Binding-site contacts:
Ligand atom C26 contacts residue LEU1245 of chain 1.A at 3.1 Å (hydrophobic).
Ligand atom C26 contacts residue LEU1248 of chain 1.A at 4.2 Å (hydrophobic).
Ligand atom C10 contacts residue TRP1159 of chain 1.A at 4.2 Å (hydrophobic).
Ligand atom C6 contacts residue TRP1159 of chain 1.A at 4.2 Å (hydrophobic).
Ligand atom C8 contacts residue LEU1158 of chain 1.A at 4.5 Å (hydrophobic).
Ligand atom C23 contacts residue LEU1248 of chain 1.A at 4.2 Å (hydrophobic).
Ligand atom C12 contacts residue TRP1159 of chain 1.A at 3.4 Å (hydrophobic).
Ligand atom C24 contacts residue LEU1248 of chain 1.A at 3.7 Å (hydrophobic).
Ligand atom C16 contacts residue LEU1158 of chain 1.A at 4.2 Å (hydrophobic).
Ligand atom C26 contacts residue PHE1155 of chain 1.A at 4.2 Å (hydrophobic).
Ligand atom C25 contacts residue LEU1248 of chain 1.A at 4.0 Å (hydrophobic).
Ligand atom C9 contacts residue TRP1159 of chain 1.A at 3.7 Å (hydrophobic).
Ligand atom C1 contacts residue TRP1159 of chain 1.A at 3.4 Å (hydrophobic).
Ligand atom C27 contacts residue LEU1248 of chain 1.A at 3.5 Å (hydrophobic).
Ligand atom C7 contacts residue LEU1158 of chain 1.A at 3.7 Å (hydrophobic).
Ligand atom C16 contacts residue PHE1155 of chain 1.A at 3.6 Å (hydrophobic).
Ligand atom C14 contacts residue LEU1158 of chain 1.A at 3.9 Å (hydrophobic).
Ligand atom C17 contacts residue PHE1155 of chain 1.A at 4.2 Å (hydrophobic).
Ligand atom C15 contacts residue LEU1158 of chain 1.A at 3.2 Å (hydrophobic).
Ligand atom C11 contacts residue TRP1159 of chain 1.A at 3.4 Å (hydrophobic).

The small molecule below binds the protein below.
Small molecule (SMILES): CC(C)CCC[C@@H](C)[C@H]1CC[C@H]2[C@@H]3CC=C4C[C@@H](O)CC[C@]4(C)[C@H]3CC[C@]12C

Sequence of chain 1.A:
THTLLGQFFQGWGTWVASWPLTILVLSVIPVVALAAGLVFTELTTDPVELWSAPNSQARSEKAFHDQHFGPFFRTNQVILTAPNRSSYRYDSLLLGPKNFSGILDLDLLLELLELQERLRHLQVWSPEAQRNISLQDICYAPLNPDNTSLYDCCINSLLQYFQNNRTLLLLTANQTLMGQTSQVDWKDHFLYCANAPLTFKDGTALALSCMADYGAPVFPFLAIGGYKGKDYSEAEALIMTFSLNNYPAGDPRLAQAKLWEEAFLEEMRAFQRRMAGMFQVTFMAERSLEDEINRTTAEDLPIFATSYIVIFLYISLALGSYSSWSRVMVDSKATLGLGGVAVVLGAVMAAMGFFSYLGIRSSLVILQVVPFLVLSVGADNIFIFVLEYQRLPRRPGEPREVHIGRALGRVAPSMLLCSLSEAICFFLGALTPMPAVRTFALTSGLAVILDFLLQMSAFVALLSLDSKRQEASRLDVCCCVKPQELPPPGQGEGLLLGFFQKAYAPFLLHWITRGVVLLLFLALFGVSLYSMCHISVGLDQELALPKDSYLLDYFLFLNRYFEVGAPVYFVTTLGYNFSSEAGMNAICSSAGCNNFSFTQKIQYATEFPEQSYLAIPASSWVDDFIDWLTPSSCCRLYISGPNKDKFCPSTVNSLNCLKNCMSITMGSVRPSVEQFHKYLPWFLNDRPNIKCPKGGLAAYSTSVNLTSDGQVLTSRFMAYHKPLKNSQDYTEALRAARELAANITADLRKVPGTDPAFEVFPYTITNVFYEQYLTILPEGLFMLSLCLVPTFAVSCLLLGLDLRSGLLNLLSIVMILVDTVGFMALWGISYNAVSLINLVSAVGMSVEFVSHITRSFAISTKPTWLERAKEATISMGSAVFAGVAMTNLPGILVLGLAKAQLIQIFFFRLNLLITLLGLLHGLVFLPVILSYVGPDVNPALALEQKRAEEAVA